Binding-site contacts:
Ligand atom N3 contacts residue THR161 of chain 4.A at 4.3 Å.
Ligand atom N1 contacts residue ALA162 of chain 4.A at 3.7 Å.
Ligand atom C6 contacts residue ALA162 of chain 4.A at 3.5 Å (hydrophobic).
Ligand atom N7 contacts residue ALA162 of chain 4.A at 4.2 Å.
Ligand atom C2 contacts residue ALA162 of chain 4.A at 4.0 Å (hydrophobic).
Ligand atom N7 contacts residue ASP45 of chain 4.A at 3.8 Å.
Ligand atom N7 contacts residue TYR75 of chain 4.A at 4.0 Å.
Ligand atom N1 contacts residue THR161 of chain 4.A at 2.8 Å (h-bond).
Ligand atom N6 contacts residue THR161 of chain 4.A at 3.5 Å (h-bond).
Ligand atom N6 contacts residue TYR75 of chain 4.A at 3.6 Å.
Ligand atom C4 contacts residue ALA162 of chain 4.A at 4.0 Å (hydrophobic).
Ligand atom N6 contacts residue ASN122 of chain 4.A at 3.2 Å (h-bond).
Ligand atom C4 contacts residue ASP45 of chain 4.A at 3.6 Å.
Ligand atom C6 contacts residue ASP45 of chain 4.A at 4.2 Å.
Ligand atom C5 contacts residue ASN122 of chain 4.A at 4.0 Å.
Ligand atom N7 contacts residue ASN122 of chain 4.A at 3.0 Å (h-bond).
Ligand atom N6 contacts residue GLY159 of chain 4.A at 4.4 Å.
Ligand atom C8 contacts residue ASN122 of chain 4.A at 3.7 Å.
Ligand atom BR8 contacts residue ASN122 of chain 4.A at 3.9 Å.
Ligand atom BR8 contacts residue ASP45 of chain 4.A at 3.6 Å.
Ligand atom N3 contacts residue ASP45 of chain 4.A at 4.0 Å.
Ligand atom N6 contacts residue ALA162 of chain 4.A at 3.9 Å.
Ligand atom CAE contacts residue ASP45 of chain 4.A at 4.2 Å.
Ligand atom N3 contacts residue ALA162 of chain 4.A at 4.2 Å.
Ligand atom C8 contacts residue ASP45 of chain 4.A at 3.4 Å.
Ligand atom N6 contacts residue PHE74 of chain 4.A at 4.3 Å.
Ligand atom BR8 contacts residue GLY46 of chain 4.A at 3.7 Å.
Ligand atom C2 contacts residue THR161 of chain 4.A at 3.4 Å.
Ligand atom C5 contacts residue ALA162 of chain 4.A at 3.7 Å (hydrophobic).
Ligand atom N9 contacts residue ASP45 of chain 4.A at 3.8 Å.
Ligand atom CAA contacts residue ASP45 of chain 4.A at 4.3 Å.
Ligand atom N6 contacts residue SER158 of chain 4.A at 3.3 Å (h-bond).
Ligand atom C5 contacts residue ASP45 of chain 4.A at 3.7 Å.
Ligand atom C6 contacts residue ASN122 of chain 4.A at 4.1 Å.
Ligand atom C6 contacts residue THR161 of chain 4.A at 3.6 Å.
Ligand atom C6 contacts residue PHE74 of chain 4.A at 4.2 Å (hydrophobic).
Ligand atom N3 contacts residue PHE74 of chain 4.A at 4.3 Å.
Ligand atom BR8 contacts residue LEU49 of chain 4.A at 3.4 Å.
Ligand atom N1 contacts residue PHE74 of chain 4.A at 3.4 Å.
Ligand atom C2 contacts residue PHE74 of chain 4.A at 3.4 Å (hydrophobic).

This protein binds this small molecule.
Small molecule (SMILES): CCn1c(Br)nc2c(N)ncnc21

Sequence of chain 4.A:
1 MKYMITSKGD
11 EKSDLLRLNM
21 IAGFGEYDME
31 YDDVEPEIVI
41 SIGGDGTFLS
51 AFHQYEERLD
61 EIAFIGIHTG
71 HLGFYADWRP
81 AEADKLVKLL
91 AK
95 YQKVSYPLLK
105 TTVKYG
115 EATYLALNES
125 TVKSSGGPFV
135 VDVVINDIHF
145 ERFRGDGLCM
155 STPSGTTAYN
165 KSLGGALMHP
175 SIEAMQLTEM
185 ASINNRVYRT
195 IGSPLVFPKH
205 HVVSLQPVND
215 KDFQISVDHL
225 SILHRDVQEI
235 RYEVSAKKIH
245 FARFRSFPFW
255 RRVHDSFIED